This small molecule binds to this protein.
Small molecule (SMILES): CC(=O)N[C@H]1[C@H](O[C@H]2[C@H](O)[C@@H](NC(C)=O)CO[C@@H]2CO)O[C@H](CO)[C@@H](O)[C@@H]1O

Binding-site contacts:
Ligand atom C2 contacts residue ASN23 of chain 3.A at 2.5 Å.
Ligand atom C5 contacts residue ASN23 of chain 3.A at 3.9 Å.
Ligand atom C3 contacts residue ASN23 of chain 3.A at 3.8 Å.
Ligand atom N2 contacts residue ASN23 of chain 3.A at 2.8 Å (h-bond).
Ligand atom C4 contacts residue ASN23 of chain 3.A at 4.4 Å.
Ligand atom C7 contacts residue ASN23 of chain 3.A at 3.4 Å.
Ligand atom O5 contacts residue ASN23 of chain 3.A at 2.6 Å (h-bond).
Ligand atom C1 contacts residue ASN23 of chain 3.A at 1.5 Å.
Ligand atom O7 contacts residue ASN23 of chain 3.A at 3.6 Å (h-bond).

Sequence of chain 3.A:
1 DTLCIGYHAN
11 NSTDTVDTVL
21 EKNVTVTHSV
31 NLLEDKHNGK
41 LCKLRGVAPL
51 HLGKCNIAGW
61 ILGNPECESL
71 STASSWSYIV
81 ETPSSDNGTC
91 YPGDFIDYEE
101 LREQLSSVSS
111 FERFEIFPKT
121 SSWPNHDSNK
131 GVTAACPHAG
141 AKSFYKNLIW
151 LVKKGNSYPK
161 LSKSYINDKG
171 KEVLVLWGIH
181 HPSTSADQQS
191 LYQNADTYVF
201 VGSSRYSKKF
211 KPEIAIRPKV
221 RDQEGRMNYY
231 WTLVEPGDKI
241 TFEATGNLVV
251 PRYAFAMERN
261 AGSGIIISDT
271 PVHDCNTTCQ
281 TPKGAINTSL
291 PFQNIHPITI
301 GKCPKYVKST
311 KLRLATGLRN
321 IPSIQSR